Binding-site contacts:
Ligand atom C5 contacts residue GLU235 of chain 1.A at 3.8 Å.
Ligand atom C3 contacts residue ASN597 of chain 2.A at 3.7 Å.
Ligand atom C3 contacts residue ARG313 of chain 1.A at 3.8 Å.
Ligand atom C1 contacts residue SER593 of chain 2.A at 3.6 Å.
Ligand atom C4 contacts residue GLU235 of chain 1.A at 3.6 Å.
Ligand atom C3 contacts residue ARG313 of chain 1.A at 3.7 Å.
Ligand atom C8 contacts residue SER590 of chain 2.A at 3.5 Å.
Ligand atom N2 contacts residue ASN597 of chain 2.A at 2.9 Å (h-bond).
Ligand atom C1 contacts residue ASN597 of chain 2.A at 1.4 Å.
Ligand atom O5 contacts residue HIS71 of chain 1.A at 3.5 Å.
Ligand atom C2 contacts residue GLU235 of chain 1.A at 3.4 Å.
Ligand atom C1 contacts residue ARG313 of chain 1.A at 4.0 Å.
Ligand atom C1 contacts residue GLN699 of chain 2.A at 3.8 Å.
Ligand atom C2 contacts residue ARG313 of chain 1.A at 3.8 Å.
Ligand atom C8 contacts residue GLN699 of chain 2.A at 4.1 Å.
Ligand atom C7 contacts residue GLN699 of chain 2.A at 3.3 Å.
Ligand atom C5 contacts residue ASN597 of chain 2.A at 3.6 Å.
Ligand atom C6 contacts residue GLU235 of chain 1.A at 3.8 Å.
Ligand atom O3 contacts residue ARG313 of chain 1.A at 3.1 Å (salt-bridge).
Ligand atom C8 contacts residue SER593 of chain 2.A at 3.9 Å.
Ligand atom O3 contacts residue GLU235 of chain 1.A at 3.6 Å.
Ligand atom C2 contacts residue SER593 of chain 2.A at 3.7 Å.
Ligand atom C7 contacts residue SER593 of chain 2.A at 3.9 Å.
Ligand atom O4 contacts residue ARG313 of chain 1.A at 3.9 Å.
Ligand atom C8 contacts residue TYR236 of chain 1.A at 3.7 Å (hydrophobic).
Ligand atom O7 contacts residue TYR236 of chain 1.A at 4.0 Å.
Ligand atom O2 contacts residue HIS71 of chain 1.A at 2.9 Å (h-bond).
Ligand atom N2 contacts residue GLN699 of chain 2.A at 3.5 Å (h-bond).
Ligand atom O2 contacts residue ARG313 of chain 1.A at 3.5 Å (salt-bridge).
Ligand atom C7 contacts residue ASN597 of chain 2.A at 3.8 Å.
Ligand atom O4 contacts residue GLU235 of chain 1.A at 2.6 Å (salt-bridge).
Ligand atom O5 contacts residue ASN597 of chain 2.A at 2.3 Å (h-bond).
Ligand atom O7 contacts residue GLN699 of chain 2.A at 3.2 Å (h-bond).
Ligand atom C6 contacts residue HIS71 of chain 1.A at 3.9 Å.
Ligand atom C4 contacts residue ARG313 of chain 1.A at 3.5 Å.
Ligand atom O2 contacts residue GLU235 of chain 1.A at 2.6 Å (salt-bridge).
Ligand atom C2 contacts residue GLN699 of chain 2.A at 3.6 Å.
Ligand atom N2 contacts residue SER593 of chain 2.A at 2.9 Å (h-bond).
Ligand atom C2 contacts residue ASN597 of chain 2.A at 2.4 Å.
Ligand atom C8 contacts residue ALA594 of chain 2.A at 3.8 Å (hydrophobic).

Sequence of chain 1.A:
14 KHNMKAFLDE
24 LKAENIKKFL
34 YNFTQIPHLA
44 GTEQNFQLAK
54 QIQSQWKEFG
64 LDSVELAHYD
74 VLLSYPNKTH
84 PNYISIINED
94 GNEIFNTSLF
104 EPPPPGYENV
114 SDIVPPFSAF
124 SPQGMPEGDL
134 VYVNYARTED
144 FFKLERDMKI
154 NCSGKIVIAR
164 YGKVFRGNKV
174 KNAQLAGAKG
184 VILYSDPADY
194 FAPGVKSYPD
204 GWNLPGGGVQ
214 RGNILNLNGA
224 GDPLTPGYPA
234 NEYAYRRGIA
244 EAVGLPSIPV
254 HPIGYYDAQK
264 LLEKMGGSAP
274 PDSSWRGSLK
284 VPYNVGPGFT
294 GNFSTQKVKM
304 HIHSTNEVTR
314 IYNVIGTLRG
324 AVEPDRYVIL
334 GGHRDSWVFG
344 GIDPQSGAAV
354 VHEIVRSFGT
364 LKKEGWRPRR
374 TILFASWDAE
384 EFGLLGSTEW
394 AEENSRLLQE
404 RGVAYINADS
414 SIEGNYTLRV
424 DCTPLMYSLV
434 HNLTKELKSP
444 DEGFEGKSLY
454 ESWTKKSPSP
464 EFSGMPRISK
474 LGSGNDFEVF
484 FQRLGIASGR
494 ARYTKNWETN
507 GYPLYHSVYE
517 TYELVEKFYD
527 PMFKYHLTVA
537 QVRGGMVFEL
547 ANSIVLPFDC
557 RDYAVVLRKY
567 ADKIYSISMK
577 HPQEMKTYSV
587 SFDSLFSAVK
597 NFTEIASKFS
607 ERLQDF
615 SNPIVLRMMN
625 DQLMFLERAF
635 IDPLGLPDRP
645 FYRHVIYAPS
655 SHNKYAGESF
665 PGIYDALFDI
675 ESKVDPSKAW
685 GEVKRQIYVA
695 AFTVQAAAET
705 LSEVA

Sequence of chain 2.A:
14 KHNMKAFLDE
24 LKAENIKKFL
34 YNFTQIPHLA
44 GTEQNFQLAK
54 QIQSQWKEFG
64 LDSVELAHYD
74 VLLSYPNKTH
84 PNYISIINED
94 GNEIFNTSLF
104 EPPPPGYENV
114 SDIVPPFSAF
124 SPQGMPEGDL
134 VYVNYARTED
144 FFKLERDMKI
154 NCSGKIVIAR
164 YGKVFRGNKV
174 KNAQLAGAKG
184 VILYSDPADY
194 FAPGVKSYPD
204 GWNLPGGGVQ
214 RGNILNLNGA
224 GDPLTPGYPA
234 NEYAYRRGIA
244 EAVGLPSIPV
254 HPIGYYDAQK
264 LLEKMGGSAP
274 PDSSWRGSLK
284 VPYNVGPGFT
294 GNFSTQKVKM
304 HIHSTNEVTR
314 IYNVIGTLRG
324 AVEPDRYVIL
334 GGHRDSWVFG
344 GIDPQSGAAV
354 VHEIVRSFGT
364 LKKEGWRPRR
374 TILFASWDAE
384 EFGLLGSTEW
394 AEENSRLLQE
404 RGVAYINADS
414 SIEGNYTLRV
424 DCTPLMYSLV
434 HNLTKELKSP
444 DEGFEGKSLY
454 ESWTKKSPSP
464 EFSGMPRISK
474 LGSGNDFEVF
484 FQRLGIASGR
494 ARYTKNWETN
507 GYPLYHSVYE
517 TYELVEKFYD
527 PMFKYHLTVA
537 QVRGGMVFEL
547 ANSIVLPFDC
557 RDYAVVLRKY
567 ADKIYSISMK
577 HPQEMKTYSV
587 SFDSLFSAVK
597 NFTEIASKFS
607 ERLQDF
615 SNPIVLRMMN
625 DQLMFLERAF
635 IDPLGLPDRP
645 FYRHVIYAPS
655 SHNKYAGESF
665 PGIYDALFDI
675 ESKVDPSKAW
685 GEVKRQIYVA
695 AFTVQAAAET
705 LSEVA

This small molecule binds to this protein.
Small molecule (SMILES): CC(=O)N[C@H]1[C@H](O[C@H]2[C@H](O)[C@@H](NC(C)=O)CO[C@@H]2CO)O[C@H](CO)[C@@H](O[C@@H]2O[C@H](CO)[C@@H](O)[C@H](O[C@H]3O[C@H](CO)[C@@H](O)[C@H](O)[C@@H]3O)[C@@H]2O)[C@@H]1O